This protein binds this small molecule.
Small molecule (SMILES): CC(=O)N[C@@H]1[C@@H](O)[C@H](O)[C@@H](CO)O[C@H]1O

Binding-site contacts:
Ligand atom C4 contacts residue ASN590 of chain 1.C at 4.2 Å.
Ligand atom O5 contacts residue THR592 of chain 1.C at 4.1 Å.
Ligand atom O7 contacts residue ASN590 of chain 1.C at 2.9 Å (h-bond).
Ligand atom C8 contacts residue ASN590 of chain 1.C at 4.3 Å.
Ligand atom C1 contacts residue ASN590 of chain 1.C at 1.4 Å.
Ligand atom C5 contacts residue THR592 of chain 1.C at 4.0 Å.
Ligand atom C6 contacts residue THR592 of chain 1.C at 4.0 Å.
Ligand atom C2 contacts residue ASN590 of chain 1.C at 2.5 Å.
Ligand atom C5 contacts residue ASN590 of chain 1.C at 3.7 Å.
Ligand atom N2 contacts residue ASN590 of chain 1.C at 2.9 Å (h-bond).
Ligand atom O5 contacts residue ASN590 of chain 1.C at 2.4 Å (h-bond).
Ligand atom C8 contacts residue GLN618 of chain 1.C at 4.1 Å.
Ligand atom C3 contacts residue ASN590 of chain 1.C at 3.8 Å.
Ligand atom C7 contacts residue ASN590 of chain 1.C at 3.1 Å.

Sequence of chain 1.C:
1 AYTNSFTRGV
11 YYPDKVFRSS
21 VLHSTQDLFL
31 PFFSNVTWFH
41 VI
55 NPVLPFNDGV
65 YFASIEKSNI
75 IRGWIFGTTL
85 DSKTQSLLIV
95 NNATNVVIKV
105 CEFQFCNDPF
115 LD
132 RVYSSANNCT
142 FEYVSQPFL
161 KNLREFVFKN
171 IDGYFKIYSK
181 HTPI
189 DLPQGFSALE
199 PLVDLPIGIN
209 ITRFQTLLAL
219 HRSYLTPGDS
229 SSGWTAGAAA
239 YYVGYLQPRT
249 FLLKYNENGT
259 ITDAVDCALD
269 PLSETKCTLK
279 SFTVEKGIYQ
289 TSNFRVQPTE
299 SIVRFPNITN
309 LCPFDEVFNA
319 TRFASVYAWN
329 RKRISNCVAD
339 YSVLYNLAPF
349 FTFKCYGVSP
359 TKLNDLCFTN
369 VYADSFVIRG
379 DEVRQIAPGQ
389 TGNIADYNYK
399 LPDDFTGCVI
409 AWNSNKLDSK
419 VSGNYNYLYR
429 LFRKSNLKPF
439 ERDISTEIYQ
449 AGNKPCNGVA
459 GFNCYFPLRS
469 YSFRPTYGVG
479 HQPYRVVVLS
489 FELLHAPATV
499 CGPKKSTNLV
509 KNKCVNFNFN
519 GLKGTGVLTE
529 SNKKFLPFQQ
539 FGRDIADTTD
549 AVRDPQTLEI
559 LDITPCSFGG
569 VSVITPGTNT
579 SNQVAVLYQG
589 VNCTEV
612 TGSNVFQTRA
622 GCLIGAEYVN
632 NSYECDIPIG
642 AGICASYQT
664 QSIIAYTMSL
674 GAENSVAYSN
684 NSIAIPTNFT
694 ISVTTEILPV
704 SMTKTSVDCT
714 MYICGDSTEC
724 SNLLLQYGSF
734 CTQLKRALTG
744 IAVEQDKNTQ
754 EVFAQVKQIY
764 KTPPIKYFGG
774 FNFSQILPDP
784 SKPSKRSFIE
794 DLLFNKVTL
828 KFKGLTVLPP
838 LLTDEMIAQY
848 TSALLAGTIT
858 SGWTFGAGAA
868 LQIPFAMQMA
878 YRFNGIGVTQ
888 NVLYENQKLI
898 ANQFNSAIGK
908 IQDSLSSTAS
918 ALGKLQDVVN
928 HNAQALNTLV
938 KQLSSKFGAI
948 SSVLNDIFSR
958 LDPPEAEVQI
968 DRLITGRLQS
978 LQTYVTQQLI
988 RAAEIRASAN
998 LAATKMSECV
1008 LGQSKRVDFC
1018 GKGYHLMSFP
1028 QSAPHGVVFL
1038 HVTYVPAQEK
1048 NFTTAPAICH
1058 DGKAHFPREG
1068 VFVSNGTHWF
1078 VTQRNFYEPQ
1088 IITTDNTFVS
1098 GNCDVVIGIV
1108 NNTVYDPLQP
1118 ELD